Binding-site contacts:
Ligand atom O3 contacts residue ASN112 of chain 1.B at 4.0 Å.
Ligand atom C4 contacts residue ASN109 of chain 1.B at 4.2 Å.
Ligand atom N2 contacts residue ASN112 of chain 1.B at 3.0 Å (h-bond).
Ligand atom O6 contacts residue LYS116 of chain 1.B at 4.4 Å.
Ligand atom C7 contacts residue ASN109 of chain 1.B at 3.9 Å.
Ligand atom C2 contacts residue ASN112 of chain 1.B at 3.9 Å.
Ligand atom O6 contacts residue VAL114 of chain 1.B at 4.3 Å.
Ligand atom O7 contacts residue ASN112 of chain 1.B at 4.5 Å.
Ligand atom O5 contacts residue VAL114 of chain 1.B at 4.4 Å.
Ligand atom N2 contacts residue ASN109 of chain 1.B at 2.9 Å (h-bond).
Ligand atom C2 contacts residue ASN109 of chain 1.B at 2.4 Å.
Ligand atom C3 contacts residue ASN109 of chain 1.B at 3.8 Å.
Ligand atom C8 contacts residue THR111 of chain 1.B at 3.4 Å.
Ligand atom O4 contacts residue VAL158 of chain 1.B at 4.1 Å.
Ligand atom C8 contacts residue ASN109 of chain 1.B at 3.5 Å.
Ligand atom O5 contacts residue ASN109 of chain 1.B at 2.3 Å (h-bond).
Ligand atom O7 contacts residue ASN109 of chain 1.B at 4.4 Å.
Ligand atom C8 contacts residue ASN112 of chain 1.B at 3.3 Å.
Ligand atom C3 contacts residue ASN112 of chain 1.B at 3.8 Å.
Ligand atom C7 contacts residue ASN112 of chain 1.B at 3.5 Å.
Ligand atom C1 contacts residue ASN109 of chain 1.B at 1.4 Å.
Ligand atom C8 contacts residue ALA110 of chain 1.B at 3.5 Å (hydrophobic).
Ligand atom C5 contacts residue ASN109 of chain 1.B at 3.6 Å.

Sequence of chain 1.B:
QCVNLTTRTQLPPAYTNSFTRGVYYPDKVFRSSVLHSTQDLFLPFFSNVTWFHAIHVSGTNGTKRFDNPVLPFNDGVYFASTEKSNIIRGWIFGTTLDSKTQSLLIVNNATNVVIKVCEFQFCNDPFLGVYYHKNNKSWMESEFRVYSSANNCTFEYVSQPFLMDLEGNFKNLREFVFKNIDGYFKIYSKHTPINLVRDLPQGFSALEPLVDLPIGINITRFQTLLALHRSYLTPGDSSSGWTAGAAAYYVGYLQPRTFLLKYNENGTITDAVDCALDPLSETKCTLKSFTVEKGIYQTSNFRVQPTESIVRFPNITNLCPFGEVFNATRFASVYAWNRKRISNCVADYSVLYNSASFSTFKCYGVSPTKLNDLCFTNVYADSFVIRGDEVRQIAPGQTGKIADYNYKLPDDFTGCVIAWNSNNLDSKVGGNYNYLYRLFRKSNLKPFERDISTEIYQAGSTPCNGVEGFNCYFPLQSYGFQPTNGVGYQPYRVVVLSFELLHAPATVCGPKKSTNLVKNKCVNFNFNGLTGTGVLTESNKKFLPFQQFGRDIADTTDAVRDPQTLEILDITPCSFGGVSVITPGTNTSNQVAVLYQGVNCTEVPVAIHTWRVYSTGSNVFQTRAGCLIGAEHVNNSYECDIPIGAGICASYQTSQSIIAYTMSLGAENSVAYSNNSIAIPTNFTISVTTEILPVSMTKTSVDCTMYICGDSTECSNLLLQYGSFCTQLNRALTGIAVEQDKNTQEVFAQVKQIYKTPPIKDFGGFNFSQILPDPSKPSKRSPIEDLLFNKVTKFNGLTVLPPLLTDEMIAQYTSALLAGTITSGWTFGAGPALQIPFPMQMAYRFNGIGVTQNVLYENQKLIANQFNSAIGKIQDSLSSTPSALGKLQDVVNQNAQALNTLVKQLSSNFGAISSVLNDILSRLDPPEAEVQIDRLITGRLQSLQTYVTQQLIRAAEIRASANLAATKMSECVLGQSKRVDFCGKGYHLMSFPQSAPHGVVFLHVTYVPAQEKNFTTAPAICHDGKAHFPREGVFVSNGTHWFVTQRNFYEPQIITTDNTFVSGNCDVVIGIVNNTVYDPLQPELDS

This small molecule binds to this protein.
Small molecule (SMILES): CC(=O)N[C@@H]1[C@@H](O)[C@H](O)[C@@H](CO)O[C@H]1O